Sequence of chain 1.A:
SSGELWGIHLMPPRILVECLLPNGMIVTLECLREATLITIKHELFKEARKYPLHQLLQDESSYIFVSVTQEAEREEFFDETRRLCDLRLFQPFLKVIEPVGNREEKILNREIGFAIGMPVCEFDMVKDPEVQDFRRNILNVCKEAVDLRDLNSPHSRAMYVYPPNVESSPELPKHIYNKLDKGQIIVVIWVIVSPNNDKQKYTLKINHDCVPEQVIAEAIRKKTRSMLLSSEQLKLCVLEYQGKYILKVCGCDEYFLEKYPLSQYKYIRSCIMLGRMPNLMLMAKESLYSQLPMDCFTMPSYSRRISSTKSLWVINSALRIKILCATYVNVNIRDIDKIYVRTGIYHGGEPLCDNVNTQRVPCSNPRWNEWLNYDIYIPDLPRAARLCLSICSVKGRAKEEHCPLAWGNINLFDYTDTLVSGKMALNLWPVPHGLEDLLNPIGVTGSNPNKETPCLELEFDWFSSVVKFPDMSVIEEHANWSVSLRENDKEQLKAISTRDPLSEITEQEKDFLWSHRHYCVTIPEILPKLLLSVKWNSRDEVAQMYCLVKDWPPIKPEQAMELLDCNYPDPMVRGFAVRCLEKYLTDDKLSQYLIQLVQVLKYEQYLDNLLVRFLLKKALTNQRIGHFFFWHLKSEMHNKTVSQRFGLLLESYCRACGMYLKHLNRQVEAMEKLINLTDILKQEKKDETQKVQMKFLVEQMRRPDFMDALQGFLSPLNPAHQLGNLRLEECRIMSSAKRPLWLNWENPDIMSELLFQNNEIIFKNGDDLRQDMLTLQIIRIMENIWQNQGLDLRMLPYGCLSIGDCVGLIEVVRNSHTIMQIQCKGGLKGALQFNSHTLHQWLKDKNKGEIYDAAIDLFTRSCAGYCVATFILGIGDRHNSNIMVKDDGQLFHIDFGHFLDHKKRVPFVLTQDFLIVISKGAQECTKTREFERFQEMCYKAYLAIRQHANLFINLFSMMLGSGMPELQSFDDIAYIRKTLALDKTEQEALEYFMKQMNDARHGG

The small molecule below binds the protein below.
Small molecule (SMILES): CNC(=O)c1cnc(Nc2ccccc2C)c(NC(=O)c2cc(F)cc(C(F)(F)F)c2)c1

Binding-site contacts:
Ligand atom C22 contacts residue ILE923 of chain 1.A at 3.9 Å (hydrophobic).
Ligand atom C21 contacts residue LEU921 of chain 1.A at 4.0 Å (hydrophobic).
Ligand atom N07 contacts residue TYR1031 of chain 1.A at 3.2 Å.
Ligand atom C08 contacts residue TYR1031 of chain 1.A at 3.6 Å (hydrophobic).
Ligand atom C15 contacts residue ASP1028 of chain 1.A at 4.1 Å.
Ligand atom C12 contacts residue ILE1032 of chain 1.A at 4.0 Å (hydrophobic).
Ligand atom C13 contacts residue PHE1012 of chain 1.A at 3.5 Å (hydrophobic).
Ligand atom C01 contacts residue GLY922 of chain 1.A at 3.9 Å.
Ligand atom F30 contacts residue GLN819 of chain 1.A at 3.7 Å.
Ligand atom C19 contacts residue LEU948 of chain 1.A at 3.8 Å (hydrophobic).
Ligand atom F24 contacts residue THR823 of chain 1.A at 3.8 Å.
Ligand atom N18 contacts residue LEU921 of chain 1.A at 2.9 Å (h-bond).
Ligand atom F31 contacts residue THR823 of chain 1.A at 3.4 Å.
Ligand atom C32 contacts residue GLY922 of chain 1.A at 3.7 Å.
Ligand atom C03 contacts residue TYR1031 of chain 1.A at 3.9 Å (hydrophobic).
Ligand atom N09 contacts residue ASP1028 of chain 1.A at 3.1 Å (salt-bridge).
Ligand atom N02 contacts residue GLY922 of chain 1.A at 3.2 Å (h-bond).
Ligand atom C19 contacts residue LEU921 of chain 1.A at 3.8 Å (hydrophobic).
Ligand atom C17 contacts residue LEU921 of chain 1.A at 3.8 Å (hydrophobic).
Ligand atom O04 contacts residue LYS951 of chain 1.A at 3.6 Å.
Ligand atom O20 contacts residue LEU948 of chain 1.A at 3.5 Å.
Ligand atom C22 contacts residue LEU921 of chain 1.A at 3.2 Å (hydrophobic).
Ligand atom C11 contacts residue TYR1031 of chain 1.A at 3.8 Å (hydrophobic).
Ligand atom C14 contacts residue PHE1012 of chain 1.A at 3.6 Å (hydrophobic).
Ligand atom C05 contacts residue TYR1031 of chain 1.A at 3.8 Å (hydrophobic).
Ligand atom C23 contacts residue THR823 of chain 1.A at 3.9 Å.
Ligand atom N09 contacts residue TYR1031 of chain 1.A at 3.6 Å.
Ligand atom F29 contacts residue LEU822 of chain 1.A at 3.1 Å.
Ligand atom C03 contacts residue LYS951 of chain 1.A at 3.9 Å.
Ligand atom C06 contacts residue TYR1031 of chain 1.A at 3.2 Å (hydrophobic).
Ligand atom F29 contacts residue LEU1023 of chain 1.A at 3.5 Å.
Ligand atom F31 contacts residue GLN819 of chain 1.A at 3.0 Å.
Ligand atom C32 contacts residue LEU921 of chain 1.A at 4.0 Å (hydrophobic).
Ligand atom F24 contacts residue LEU921 of chain 1.A at 3.4 Å.
Ligand atom C27 contacts residue GLU1022 of chain 1.A at 4.1 Å.
Ligand atom F30 contacts residue GLU1022 of chain 1.A at 3.1 Å.
Ligand atom C10 contacts residue ASP1028 of chain 1.A at 3.7 Å.
Ligand atom C25 contacts residue THR823 of chain 1.A at 3.3 Å.
Ligand atom C16 contacts residue GLU1022 of chain 1.A at 3.4 Å.
Ligand atom O04 contacts residue TYR1031 of chain 1.A at 3.8 Å.